Binding-site contacts:
Ligand atom CB contacts residue GLN3 of chain 53.E at 4.0 Å.
Ligand atom CG2 contacts residue SER5 of chain 53.E at 3.4 Å.
Ligand atom CG1 contacts residue ALA2 of chain 53.E at 4.5 Å (hydrophobic).
Ligand atom CG1 contacts residue GLN3 of chain 53.E at 3.3 Å.
Ligand atom CB contacts residue VAL4 of chain 53.E at 4.0 Å (hydrophobic).
Ligand atom CA contacts residue GLN3 of chain 53.E at 4.5 Å.
Ligand atom CB contacts residue VAL4 of chain 53.E at 4.4 Å (hydrophobic).
Ligand atom OG contacts residue GLN3 of chain 53.E at 3.3 Å (h-bond).
Ligand atom C contacts residue ALA2 of chain 53.E at 4.0 Å (hydrophobic).
Ligand atom CG2 contacts residue ALA2 of chain 53.E at 4.0 Å (hydrophobic).
Ligand atom C contacts residue VAL4 of chain 53.E at 3.5 Å (hydrophobic).
Ligand atom N contacts residue VAL4 of chain 53.E at 4.3 Å.
Ligand atom OE1 contacts residue VAL4 of chain 53.E at 3.6 Å.
Ligand atom OE1 contacts residue ASN25 of chain 53.E at 4.2 Å.
Ligand atom O contacts residue ALA2 of chain 53.E at 4.0 Å.
Ligand atom CG2 contacts residue VAL4 of chain 53.E at 3.4 Å (hydrophobic).
Ligand atom OE2 contacts residue VAL4 of chain 53.E at 3.7 Å.
Ligand atom CD contacts residue VAL4 of chain 53.E at 3.6 Å (hydrophobic).
Ligand atom CA contacts residue VAL4 of chain 53.E at 4.1 Å (hydrophobic).
Ligand atom O contacts residue VAL4 of chain 53.E at 3.2 Å (h-bond).
Ligand atom CA contacts residue VAL4 of chain 53.E at 3.3 Å (hydrophobic).
Ligand atom CB contacts residue ALA2 of chain 53.E at 3.3 Å (hydrophobic).
Ligand atom N contacts residue ALA2 of chain 53.E at 2.8 Å (h-bond).
Ligand atom O contacts residue GLN3 of chain 53.E at 2.9 Å (h-bond).
Ligand atom N contacts residue VAL4 of chain 53.E at 3.1 Å (h-bond).
Ligand atom C contacts residue ALA2 of chain 53.E at 3.5 Å (hydrophobic).
Ligand atom C contacts residue GLN3 of chain 53.E at 3.9 Å.
Ligand atom O contacts residue VAL4 of chain 53.E at 4.4 Å.
Ligand atom CG2 contacts residue GLN3 of chain 53.E at 3.5 Å.
Ligand atom CG contacts residue VAL4 of chain 53.E at 4.4 Å (hydrophobic).
Ligand atom CA contacts residue ALA2 of chain 53.E at 3.9 Å (hydrophobic).
Ligand atom C contacts residue VAL4 of chain 53.E at 4.0 Å (hydrophobic).
Ligand atom CA contacts residue ALA2 of chain 53.E at 3.3 Å (hydrophobic).
Ligand atom CB contacts residue GLN3 of chain 53.E at 3.7 Å.
Ligand atom N contacts residue GLN3 of chain 53.E at 4.5 Å.
Ligand atom CB contacts residue ALA2 of chain 53.E at 4.4 Å (hydrophobic).

Sequence of chain 53.E:
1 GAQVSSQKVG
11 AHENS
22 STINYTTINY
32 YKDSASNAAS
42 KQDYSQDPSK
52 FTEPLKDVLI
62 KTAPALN

This small molecule binds to this protein.
Small molecule (SMILES): CC[C@H](C)[C@H](N)C(=O)N[C@@H](CO)C(=O)N[C@@H](CCC(=O)O)C(=O)N[C@H](C=O)C(C)C